Binding-site contacts:
Ligand atom C7 contacts residue HIS253 of chain 1.C at 4.1 Å.
Ligand atom C8 contacts residue HIS225 of chain 1.C at 4.1 Å.
Ligand atom N2 contacts residue GLU250 of chain 1.C at 4.5 Å.
Ligand atom C2 contacts residue ASN275 of chain 1.C at 2.7 Å.
Ligand atom C6 contacts residue GLU415 of chain 1.C at 3.8 Å.
Ligand atom C1 contacts residue HIS253 of chain 1.C at 4.5 Å.
Ligand atom C8 contacts residue HIS253 of chain 1.C at 3.8 Å.
Ligand atom O7 contacts residue TYR252 of chain 1.C at 3.5 Å (h-bond).
Ligand atom C3 contacts residue ASN275 of chain 1.C at 3.9 Å.
Ligand atom N2 contacts residue ASN275 of chain 1.C at 3.3 Å (h-bond).
Ligand atom C1 contacts residue ASN275 of chain 1.C at 1.4 Å.
Ligand atom O5 contacts residue ASN275 of chain 1.C at 2.2 Å (h-bond).
Ligand atom C7 contacts residue TYR252 of chain 1.C at 4.3 Å (hydrophobic).
Ligand atom C4 contacts residue ASN275 of chain 1.C at 4.2 Å.
Ligand atom O7 contacts residue ASN275 of chain 1.C at 4.2 Å.
Ligand atom C2 contacts residue HIS253 of chain 1.C at 4.5 Å.
Ligand atom C7 contacts residue GLU250 of chain 1.C at 4.0 Å.
Ligand atom O7 contacts residue HIS253 of chain 1.C at 4.3 Å.
Ligand atom C5 contacts residue ASN275 of chain 1.C at 3.5 Å.
Ligand atom O6 contacts residue GLU415 of chain 1.C at 4.4 Å.
Ligand atom O7 contacts residue TYR251 of chain 1.C at 3.7 Å.
Ligand atom O7 contacts residue GLU250 of chain 1.C at 3.0 Å (salt-bridge).
Ligand atom O6 contacts residue PHE167 of chain 1.C at 4.0 Å.
Ligand atom C7 contacts residue ASN275 of chain 1.C at 3.9 Å.

Sequence of chain 1.C:
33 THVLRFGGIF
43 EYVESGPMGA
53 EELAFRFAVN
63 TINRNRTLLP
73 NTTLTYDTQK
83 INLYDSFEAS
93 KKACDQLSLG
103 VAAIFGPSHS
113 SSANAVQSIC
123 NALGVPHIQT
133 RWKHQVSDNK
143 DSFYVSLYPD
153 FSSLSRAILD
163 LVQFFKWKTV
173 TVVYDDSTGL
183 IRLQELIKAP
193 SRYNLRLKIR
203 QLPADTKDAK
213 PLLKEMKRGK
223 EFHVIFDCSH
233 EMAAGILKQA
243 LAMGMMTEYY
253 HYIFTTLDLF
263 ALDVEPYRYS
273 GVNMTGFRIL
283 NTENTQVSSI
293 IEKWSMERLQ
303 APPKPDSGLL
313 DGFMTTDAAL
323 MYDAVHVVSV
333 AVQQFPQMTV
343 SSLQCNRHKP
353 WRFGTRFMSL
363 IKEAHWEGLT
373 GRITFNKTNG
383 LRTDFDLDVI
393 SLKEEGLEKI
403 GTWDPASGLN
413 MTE

This small molecule binds to this protein.
Small molecule (SMILES): CC(=O)N[C@@H]1[C@@H](O)[C@H](O)[C@@H](CO)O[C@H]1O